Binding-site contacts:
Ligand atom O17 contacts residue ASN255 of chain 1.A at 3.1 Å (h-bond).
Ligand atom C6 contacts residue GLY108 of chain 1.A at 3.6 Å.
Ligand atom O17 contacts residue LEU254 of chain 1.A at 4.0 Å.
Ligand atom C18 contacts residue VAL191 of chain 1.A at 3.6 Å (hydrophobic).
Ligand atom C14 contacts residue HIS195 of chain 1.A at 4.0 Å.
Ligand atom I1 contacts residue TYR281 of chain 1.A at 3.4 Å.
Ligand atom N3 contacts residue MET107 of chain 1.A at 3.5 Å.
Ligand atom C7 contacts residue PHE179 of chain 1.A at 3.6 Å (hydrophobic).
Ligand atom C7 contacts residue GLY108 of chain 1.A at 4.0 Å.
Ligand atom O17 contacts residue GLN181 of chain 1.A at 4.2 Å.
Ligand atom C6 contacts residue ASN162 of chain 1.A at 3.6 Å.
Ligand atom C6 contacts residue PHE179 of chain 1.A at 3.7 Å (hydrophobic).
Ligand atom C4 contacts residue PHE179 of chain 1.A at 4.0 Å (hydrophobic).
Ligand atom C4 contacts residue GLY108 of chain 1.A at 3.8 Å.
Ligand atom C10 contacts residue ILE112 of chain 1.A at 3.9 Å (hydrophobic).
Ligand atom C14 contacts residue TRP251 of chain 1.A at 3.7 Å (hydrophobic).
Ligand atom O8 contacts residue TYR187 of chain 1.A at 4.0 Å.
Ligand atom C16 contacts residue ASN255 of chain 1.A at 3.8 Å.
Ligand atom C9 contacts residue TYR187 of chain 1.A at 3.5 Å (hydrophobic).
Ligand atom O8 contacts residue VAL159 of chain 1.A at 4.0 Å.
Ligand atom C11 contacts residue PHE179 of chain 1.A at 4.2 Å (hydrophobic).
Ligand atom C5 contacts residue PHE179 of chain 1.A at 4.0 Å (hydrophobic).
Ligand atom C10 contacts residue GLY108 of chain 1.A at 4.2 Å.
Ligand atom C13 contacts residue HIS195 of chain 1.A at 3.7 Å.
Ligand atom C5 contacts residue LEU168 of chain 1.A at 4.0 Å (hydrophobic).
Ligand atom C18 contacts residue GLN181 of chain 1.A at 3.4 Å.
Ligand atom C13 contacts residue ILE112 of chain 1.A at 4.0 Å (hydrophobic).
Ligand atom C9 contacts residue VAL191 of chain 1.A at 3.7 Å (hydrophobic).
Ligand atom C11 contacts residue GLY108 of chain 1.A at 4.1 Å.
Ligand atom I1 contacts residue LEU254 of chain 1.A at 3.6 Å.
Ligand atom C9 contacts residue PHE179 of chain 1.A at 3.5 Å (hydrophobic).
Ligand atom C5 contacts residue GLY108 of chain 1.A at 3.5 Å.
Ligand atom C13 contacts residue TRP251 of chain 1.A at 3.9 Å (hydrophobic).
Ligand atom C16 contacts residue GLN181 of chain 1.A at 4.1 Å.
Ligand atom O8 contacts residue PHE179 of chain 1.A at 4.1 Å.
Ligand atom I1 contacts residue TRP251 of chain 1.A at 3.5 Å.
Ligand atom C13 contacts residue VAL111 of chain 1.A at 3.9 Å (hydrophobic).
Ligand atom C6 contacts residue LEU168 of chain 1.A at 4.2 Å (hydrophobic).
Ligand atom O8 contacts residue ASN162 of chain 1.A at 4.1 Å.
Ligand atom C10 contacts residue PHE179 of chain 1.A at 3.9 Å (hydrophobic).

The protein below binds the small molecule below.
Small molecule (SMILES): COc1ccc2[nH]c(I)c(CCNC(C)=O)c2c1

Sequence of chain 1.A:
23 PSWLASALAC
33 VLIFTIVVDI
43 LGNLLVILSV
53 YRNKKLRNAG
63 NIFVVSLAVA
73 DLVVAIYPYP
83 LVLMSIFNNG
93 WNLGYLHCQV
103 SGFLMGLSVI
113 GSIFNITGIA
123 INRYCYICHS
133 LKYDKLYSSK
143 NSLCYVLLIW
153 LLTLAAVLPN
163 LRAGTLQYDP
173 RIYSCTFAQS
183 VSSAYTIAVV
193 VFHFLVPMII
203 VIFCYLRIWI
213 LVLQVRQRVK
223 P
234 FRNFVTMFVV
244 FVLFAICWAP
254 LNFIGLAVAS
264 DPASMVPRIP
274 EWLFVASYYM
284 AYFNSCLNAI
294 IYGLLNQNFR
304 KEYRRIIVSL